Sequence of chain 1.B:
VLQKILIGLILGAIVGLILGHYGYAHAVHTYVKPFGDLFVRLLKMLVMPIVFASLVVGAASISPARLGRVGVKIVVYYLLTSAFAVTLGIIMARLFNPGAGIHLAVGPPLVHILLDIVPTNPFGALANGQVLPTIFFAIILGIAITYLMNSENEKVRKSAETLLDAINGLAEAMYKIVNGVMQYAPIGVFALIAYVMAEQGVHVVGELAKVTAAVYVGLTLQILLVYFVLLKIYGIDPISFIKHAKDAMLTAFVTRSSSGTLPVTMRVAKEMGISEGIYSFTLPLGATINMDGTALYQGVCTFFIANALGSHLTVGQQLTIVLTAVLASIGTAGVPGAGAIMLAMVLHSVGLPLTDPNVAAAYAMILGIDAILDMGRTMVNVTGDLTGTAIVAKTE

Binding-site contacts:
Ligand atom N contacts residue ARG276 of chain 1.B at 2.5 Å (salt-bridge).
Ligand atom OD1 contacts residue ASP394 of chain 1.B at 2.8 Å (salt-bridge).
Ligand atom OD2 contacts residue GLY359 of chain 1.B at 2.7 Å (h-bond).
Ligand atom C contacts residue ASN401 of chain 1.B at 3.8 Å.
Ligand atom C contacts residue VAL355 of chain 1.B at 4.0 Å (hydrophobic).
Ligand atom CA contacts residue ASP394 of chain 1.B at 3.2 Å.
Ligand atom OD2 contacts residue ALA358 of chain 1.B at 3.7 Å.
Ligand atom OD2 contacts residue ARG397 of chain 1.B at 3.5 Å (salt-bridge).
Ligand atom OD1 contacts residue GLY359 of chain 1.B at 3.1 Å (h-bond).
Ligand atom OD1 contacts residue ALA358 of chain 1.B at 3.7 Å.
Ligand atom CA contacts residue ARG276 of chain 1.B at 3.5 Å.
Ligand atom N contacts residue VAL355 of chain 1.B at 2.7 Å (h-bond).
Ligand atom N contacts residue ASP394 of chain 1.B at 2.6 Å (salt-bridge).
Ligand atom CG contacts residue ARG397 of chain 1.B at 3.3 Å.
Ligand atom O contacts residue ASN401 of chain 1.B at 2.7 Å (h-bond).
Ligand atom OXT contacts residue THR398 of chain 1.B at 3.8 Å.
Ligand atom CA contacts residue VAL355 of chain 1.B at 3.4 Å (hydrophobic).
Ligand atom N contacts residue THR398 of chain 1.B at 3.5 Å (h-bond).
Ligand atom CG contacts residue GLY359 of chain 1.B at 3.1 Å.
Ligand atom C contacts residue SER278 of chain 1.B at 4.0 Å.
Ligand atom OXT contacts residue ARG276 of chain 1.B at 3.1 Å (salt-bridge).
Ligand atom CA contacts residue THR398 of chain 1.B at 3.5 Å.
Ligand atom OD1 contacts residue ARG397 of chain 1.B at 2.6 Å (salt-bridge).
Ligand atom C contacts residue THR398 of chain 1.B at 3.6 Å.
Ligand atom OD1 contacts residue GLY357 of chain 1.B at 3.5 Å (h-bond).
Ligand atom CB contacts residue ALA353 of chain 1.B at 3.5 Å (hydrophobic).
Ligand atom O contacts residue SER278 of chain 1.B at 3.8 Å.
Ligand atom CG contacts residue THR314 of chain 1.B at 3.8 Å.
Ligand atom OXT contacts residue VAL355 of chain 1.B at 3.7 Å.
Ligand atom CG contacts residue ASP394 of chain 1.B at 4.0 Å.
Ligand atom OXT contacts residue SER277 of chain 1.B at 4.0 Å.
Ligand atom OD2 contacts residue THR352 of chain 1.B at 3.2 Å.
Ligand atom OD2 contacts residue THR314 of chain 1.B at 2.9 Å (h-bond).
Ligand atom OXT contacts residue SER278 of chain 1.B at 3.0 Å (h-bond).
Ligand atom O contacts residue THR398 of chain 1.B at 3.5 Å.
Ligand atom N contacts residue PRO356 of chain 1.B at 3.1 Å.
Ligand atom O contacts residue MET311 of chain 1.B at 3.8 Å.
Ligand atom CB contacts residue VAL355 of chain 1.B at 3.2 Å (hydrophobic).
Ligand atom C contacts residue ARG276 of chain 1.B at 3.5 Å.
Ligand atom OXT contacts residue GLY354 of chain 1.B at 3.1 Å (h-bond).

The protein below binds the small molecule below.
Small molecule (SMILES): N[C@@H](CC(=O)O)C(=O)O